Sequence of chain 10.A:
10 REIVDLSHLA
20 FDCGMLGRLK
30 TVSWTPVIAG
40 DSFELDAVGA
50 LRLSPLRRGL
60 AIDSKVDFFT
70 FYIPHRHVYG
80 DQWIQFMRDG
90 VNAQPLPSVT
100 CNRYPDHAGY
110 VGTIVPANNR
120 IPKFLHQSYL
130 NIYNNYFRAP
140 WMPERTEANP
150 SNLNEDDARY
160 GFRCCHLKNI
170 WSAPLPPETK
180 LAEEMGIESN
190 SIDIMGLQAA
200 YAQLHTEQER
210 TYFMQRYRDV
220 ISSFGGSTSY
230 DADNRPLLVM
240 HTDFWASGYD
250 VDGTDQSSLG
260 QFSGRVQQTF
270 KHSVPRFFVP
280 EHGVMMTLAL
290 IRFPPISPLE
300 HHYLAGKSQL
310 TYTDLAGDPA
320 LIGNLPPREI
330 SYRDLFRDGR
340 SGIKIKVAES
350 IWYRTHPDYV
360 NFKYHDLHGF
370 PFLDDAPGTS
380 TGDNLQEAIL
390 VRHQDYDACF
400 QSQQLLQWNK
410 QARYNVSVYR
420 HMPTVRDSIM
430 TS

Sequence of chain 6.A:
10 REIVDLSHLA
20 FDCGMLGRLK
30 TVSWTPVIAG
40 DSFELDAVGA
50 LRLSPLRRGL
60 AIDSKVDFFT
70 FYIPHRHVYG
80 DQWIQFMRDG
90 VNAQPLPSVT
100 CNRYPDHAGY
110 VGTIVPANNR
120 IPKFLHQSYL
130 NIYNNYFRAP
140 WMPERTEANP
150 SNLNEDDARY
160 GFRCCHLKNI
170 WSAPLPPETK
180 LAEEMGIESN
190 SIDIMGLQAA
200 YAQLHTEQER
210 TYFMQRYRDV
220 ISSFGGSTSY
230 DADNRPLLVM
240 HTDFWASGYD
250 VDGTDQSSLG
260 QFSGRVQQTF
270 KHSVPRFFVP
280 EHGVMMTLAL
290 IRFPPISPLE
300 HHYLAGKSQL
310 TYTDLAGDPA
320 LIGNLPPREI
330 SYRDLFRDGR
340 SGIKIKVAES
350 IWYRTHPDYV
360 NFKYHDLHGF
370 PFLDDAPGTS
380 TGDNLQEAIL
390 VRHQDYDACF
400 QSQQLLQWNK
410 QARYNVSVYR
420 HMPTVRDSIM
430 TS

Binding-site contacts:
Ligand atom P contacts residue DC1 of chain 10.H at 2.5 Å.
Ligand atom O3' contacts residue ARG425 of chain 6.A at 3.8 Å.
Ligand atom C4' contacts residue DC1 of chain 10.H at 2.8 Å.
Ligand atom C5' contacts residue DC1 of chain 10.H at 2.3 Å.
Ligand atom OP2 contacts residue THR423 of chain 6.A at 2.9 Å.
Ligand atom O3' contacts residue THR423 of chain 6.A at 3.8 Å.
Ligand atom OP1 contacts residue GLY34 of chain 10.C at 3.8 Å.
Ligand atom N1 contacts residue ARG425 of chain 6.A at 3.6 Å (salt-bridge).
Ligand atom O5' contacts residue TYR31 of chain 10.C at 3.4 Å (h-bond).
Ligand atom O5' contacts residue ARG28 of chain 10.C at 3.4 Å.
Ligand atom C2' contacts residue DC1 of chain 10.E at 2.2 Å.
Ligand atom OP1 contacts residue ARG28 of chain 10.C at 3.2 Å (salt-bridge).
Ligand atom C5' contacts residue ARG28 of chain 10.C at 3.1 Å.
Ligand atom O5' contacts residue ARG425 of chain 6.A at 2.8 Å.
Ligand atom C4 contacts residue GLU208 of chain 10.A at 3.4 Å.
Ligand atom OP2 contacts residue DC1 of chain 10.H at 2.0 Å.
Ligand atom OP2 contacts residue ARG425 of chain 6.A at 3.8 Å.
Ligand atom C6 contacts residue GLU208 of chain 10.A at 2.6 Å.
Ligand atom C3' contacts residue DC1 of chain 10.E at 2.9 Å.
Ligand atom N1 contacts residue GLU208 of chain 10.A at 1.5 Å (salt-bridge).
Ligand atom OP2 contacts residue ASP426 of chain 6.A at 2.8 Å (salt-bridge).
Ligand atom C5' contacts residue TYR31 of chain 10.C at 2.9 Å (hydrophobic).
Ligand atom C1' contacts residue ALA27 of chain 10.C at 3.8 Å (hydrophobic).
Ligand atom N3 contacts residue PHE212 of chain 10.A at 2.9 Å.
Ligand atom N3 contacts residue GLU208 of chain 10.A at 2.7 Å (salt-bridge).
Ligand atom O3' contacts residue ARG28 of chain 10.C at 3.5 Å (salt-bridge).
Ligand atom C2 contacts residue PHE212 of chain 10.A at 3.8 Å (hydrophobic).
Ligand atom C4 contacts residue ARG425 of chain 6.A at 3.6 Å.
Ligand atom C2 contacts residue GLU208 of chain 10.A at 1.6 Å.
Ligand atom C5 contacts residue GLU208 of chain 10.A at 3.4 Å.
Ligand atom C2 contacts residue ARG425 of chain 6.A at 3.1 Å.
Ligand atom O4' contacts residue PHE212 of chain 10.A at 3.4 Å.
Ligand atom C1' contacts residue DC1 of chain 10.E at 3.6 Å.
Ligand atom C1' contacts residue PHE212 of chain 10.A at 3.5 Å (hydrophobic).
Ligand atom O4' contacts residue ARG425 of chain 6.A at 3.7 Å.
Ligand atom O5' contacts residue DC1 of chain 10.H at 2.6 Å.
Ligand atom N3 contacts residue ARG425 of chain 6.A at 3.1 Å (salt-bridge).
Ligand atom N6 contacts residue GLU208 of chain 10.A at 3.4 Å (salt-bridge).
Ligand atom P contacts residue ARG425 of chain 6.A at 3.5 Å.
Ligand atom O3' contacts residue DC1 of chain 10.E at 3.3 Å.

Sequence of chain 10.C:
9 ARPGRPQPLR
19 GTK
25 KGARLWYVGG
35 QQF

A small-molecule ligand and the protein it binds are described below.
Small molecule (SMILES): Nc1ncnc2c1N1CN2[C@H]2C[C@]3(OP3(O)(O)OC[C@H]3OCC[C@@H]3O[P](=O)(O)OC[C@H]3O[C@@H]1C[C@@H]3O)[C@@H](CO[P](=O)(O)O[C@H]1CCO[C@@H]1COP(=O)=O)O2